Sequence of chain 1.U:
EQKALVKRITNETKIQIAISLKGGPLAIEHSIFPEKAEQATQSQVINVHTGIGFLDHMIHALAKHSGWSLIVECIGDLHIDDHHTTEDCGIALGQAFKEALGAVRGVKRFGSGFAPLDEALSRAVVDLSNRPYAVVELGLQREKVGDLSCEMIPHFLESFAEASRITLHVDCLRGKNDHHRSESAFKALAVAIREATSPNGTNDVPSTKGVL

Sequence of chain 1.D:
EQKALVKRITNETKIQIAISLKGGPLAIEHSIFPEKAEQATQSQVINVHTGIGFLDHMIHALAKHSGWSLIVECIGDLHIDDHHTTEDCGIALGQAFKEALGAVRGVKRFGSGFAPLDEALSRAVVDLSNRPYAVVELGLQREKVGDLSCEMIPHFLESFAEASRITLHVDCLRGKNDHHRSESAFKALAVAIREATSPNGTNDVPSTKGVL

This small molecule binds to this protein.
Small molecule (SMILES): O=P(O)(O)C[C@H](O)Cn1cncn1

Sequence of chain 1.F:
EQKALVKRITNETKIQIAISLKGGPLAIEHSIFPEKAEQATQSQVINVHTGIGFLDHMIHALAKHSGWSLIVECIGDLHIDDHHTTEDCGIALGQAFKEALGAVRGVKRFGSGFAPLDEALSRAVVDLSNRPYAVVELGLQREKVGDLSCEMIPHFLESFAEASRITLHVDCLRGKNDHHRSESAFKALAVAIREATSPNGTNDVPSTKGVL

Binding-site contacts:
Ligand atom C3 contacts residue MN1 of chain 1.BB at 3.4 Å.
Ligand atom O13 contacts residue HIS91 of chain 1.F at 2.8 Å (h-bond).
Ligand atom N4 contacts residue HIS90 of chain 1.F at 3.2 Å (h-bond).
Ligand atom O11 contacts residue LYS194 of chain 1.U at 3.6 Å (salt-bridge).
Ligand atom O12 contacts residue SER214 of chain 1.D at 3.2 Å (h-bond).
Ligand atom O10 contacts residue ARG116 of chain 1.D at 3.6 Å.
Ligand atom C5 contacts residue MN1 of chain 1.DB at 3.6 Å.
Ligand atom C7 contacts residue MN1 of chain 1.DB at 3.3 Å.
Ligand atom O10 contacts residue LEU124 of chain 1.U at 3.7 Å.
Ligand atom N1 contacts residue HIS91 of chain 1.F at 3.1 Å (h-bond).
Ligand atom O11 contacts residue THR215 of chain 1.D at 3.6 Å.
Ligand atom N1 contacts residue GLU190 of chain 1.U at 3.2 Å (salt-bridge).
Ligand atom C5 contacts residue GLU94 of chain 1.F at 3.8 Å.
Ligand atom O10 contacts residue LYS194 of chain 1.U at 2.9 Å (salt-bridge).
Ligand atom C8 contacts residue GLU14 of chain 1.F at 3.7 Å.
Ligand atom C6 contacts residue HIS91 of chain 1.F at 3.8 Å.
Ligand atom N1 contacts residue HIS186 of chain 1.U at 3.5 Å (h-bond).
Ligand atom N1 contacts residue MN1 of chain 1.DB at 2.7 Å.
Ligand atom O13 contacts residue MN1 of chain 1.DB at 1.9 Å.
Ligand atom O10 contacts residue ARG138 of chain 1.D at 3.6 Å.
Ligand atom N2 contacts residue MN1 of chain 1.DB at 3.8 Å.
Ligand atom O13 contacts residue HIS64 of chain 1.U at 3.1 Å (h-bond).
Ligand atom C5 contacts residue HIS187 of chain 1.U at 3.4 Å.
Ligand atom O13 contacts residue GLU190 of chain 1.U at 2.7 Å (salt-bridge).
Ligand atom O11 contacts residue SER214 of chain 1.D at 3.0 Å (h-bond).
Ligand atom O11 contacts residue ARG116 of chain 1.D at 3.2 Å (salt-bridge).
Ligand atom N4 contacts residue MN1 of chain 1.BB at 2.5 Å.
Ligand atom C5 contacts residue HIS186 of chain 1.U at 3.3 Å.
Ligand atom N4 contacts residue GLU94 of chain 1.F at 2.7 Å (salt-bridge).
Ligand atom N4 contacts residue HIS187 of chain 1.U at 3.0 Å (h-bond).
Ligand atom C8 contacts residue GLU190 of chain 1.U at 3.7 Å.
Ligand atom C3 contacts residue GLU94 of chain 1.F at 2.9 Å.
Ligand atom O12 contacts residue LYS216 of chain 1.D at 2.4 Å (salt-bridge).
Ligand atom C5 contacts residue GLU190 of chain 1.U at 3.8 Å.
Ligand atom C7 contacts residue GLU190 of chain 1.U at 3.3 Å.
Ligand atom C5 contacts residue MN1 of chain 1.BB at 3.5 Å.
Ligand atom P9 contacts residue LYS194 of chain 1.U at 3.8 Å.
Ligand atom P9 contacts residue SER214 of chain 1.D at 3.7 Å.
Ligand atom N2 contacts residue HIS91 of chain 1.F at 3.7 Å.
Ligand atom C5 contacts residue HIS90 of chain 1.F at 3.3 Å.